The protein below binds the small molecule below.
Small molecule (SMILES): CC(=O)N[C@H]1[C@H](O[C@H]2[C@H](O)[C@@H](NC(C)=O)CO[C@@H]2CO)O[C@H](CO)[C@@H](O[C@H]2O[C@H](CO)[C@@H](O)[C@H](O)[C@@H]2O)[C@@H]1O

Binding-site contacts:
Ligand atom O7 contacts residue SER38 of chain 1.B at 4.1 Å.
Ligand atom C6 contacts residue TYR23 of chain 1.B at 4.5 Å (hydrophobic).
Ligand atom N2 contacts residue ASN36 of chain 1.B at 2.9 Å (h-bond).
Ligand atom O6 contacts residue SER6 of chain 1.B at 4.4 Å.
Ligand atom C6 contacts residue PRO8 of chain 1.B at 4.1 Å (hydrophobic).
Ligand atom C5 contacts residue TYR23 of chain 1.B at 3.8 Å (hydrophobic).
Ligand atom C5 contacts residue ASN36 of chain 1.B at 3.7 Å.
Ligand atom C4 contacts residue ASN36 of chain 1.B at 4.2 Å.
Ligand atom C8 contacts residue GLU35 of chain 1.B at 4.4 Å.
Ligand atom O5 contacts residue ASN36 of chain 1.B at 2.4 Å (h-bond).
Ligand atom C3 contacts residue ASN36 of chain 1.B at 3.8 Å.
Ligand atom O5 contacts residue TYR23 of chain 1.B at 3.6 Å (h-bond).
Ligand atom C2 contacts residue ASN36 of chain 1.B at 2.4 Å.
Ligand atom C1 contacts residue ASN36 of chain 1.B at 1.4 Å.
Ligand atom C5 contacts residue PRO8 of chain 1.B at 4.4 Å (hydrophobic).
Ligand atom C8 contacts residue ASN36 of chain 1.B at 4.4 Å.
Ligand atom C7 contacts residue ASN36 of chain 1.B at 3.2 Å.
Ligand atom C1 contacts residue TYR23 of chain 1.B at 3.5 Å (hydrophobic).
Ligand atom O5 contacts residue PRO8 of chain 1.B at 3.9 Å.
Ligand atom O7 contacts residue ASN36 of chain 1.B at 3.2 Å (h-bond).
Ligand atom N2 contacts residue GLU35 of chain 1.B at 4.1 Å.
Ligand atom O7 contacts residue SER6 of chain 1.B at 4.2 Å.
Ligand atom C6 contacts residue SER6 of chain 1.B at 3.9 Å.

Sequence of chain 1.B:
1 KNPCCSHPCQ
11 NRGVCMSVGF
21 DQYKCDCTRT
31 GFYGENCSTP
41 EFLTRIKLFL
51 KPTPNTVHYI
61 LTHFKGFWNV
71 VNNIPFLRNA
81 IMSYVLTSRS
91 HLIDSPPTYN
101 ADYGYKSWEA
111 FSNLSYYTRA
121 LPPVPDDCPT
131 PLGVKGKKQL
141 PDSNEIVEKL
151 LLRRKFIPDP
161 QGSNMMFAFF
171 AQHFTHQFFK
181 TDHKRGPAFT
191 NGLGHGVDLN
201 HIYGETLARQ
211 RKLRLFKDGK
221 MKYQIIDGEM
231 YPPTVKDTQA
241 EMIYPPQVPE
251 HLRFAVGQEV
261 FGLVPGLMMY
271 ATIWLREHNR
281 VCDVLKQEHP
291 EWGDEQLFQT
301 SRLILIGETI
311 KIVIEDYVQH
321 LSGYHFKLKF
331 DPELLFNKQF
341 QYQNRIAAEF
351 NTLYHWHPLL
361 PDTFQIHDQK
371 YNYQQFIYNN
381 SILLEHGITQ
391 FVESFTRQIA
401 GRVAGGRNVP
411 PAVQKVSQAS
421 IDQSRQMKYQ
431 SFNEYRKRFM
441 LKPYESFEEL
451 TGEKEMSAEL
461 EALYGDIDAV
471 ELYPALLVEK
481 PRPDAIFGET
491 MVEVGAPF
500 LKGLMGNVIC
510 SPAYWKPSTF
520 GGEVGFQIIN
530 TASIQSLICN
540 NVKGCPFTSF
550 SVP